Sequence of chain 1.A:
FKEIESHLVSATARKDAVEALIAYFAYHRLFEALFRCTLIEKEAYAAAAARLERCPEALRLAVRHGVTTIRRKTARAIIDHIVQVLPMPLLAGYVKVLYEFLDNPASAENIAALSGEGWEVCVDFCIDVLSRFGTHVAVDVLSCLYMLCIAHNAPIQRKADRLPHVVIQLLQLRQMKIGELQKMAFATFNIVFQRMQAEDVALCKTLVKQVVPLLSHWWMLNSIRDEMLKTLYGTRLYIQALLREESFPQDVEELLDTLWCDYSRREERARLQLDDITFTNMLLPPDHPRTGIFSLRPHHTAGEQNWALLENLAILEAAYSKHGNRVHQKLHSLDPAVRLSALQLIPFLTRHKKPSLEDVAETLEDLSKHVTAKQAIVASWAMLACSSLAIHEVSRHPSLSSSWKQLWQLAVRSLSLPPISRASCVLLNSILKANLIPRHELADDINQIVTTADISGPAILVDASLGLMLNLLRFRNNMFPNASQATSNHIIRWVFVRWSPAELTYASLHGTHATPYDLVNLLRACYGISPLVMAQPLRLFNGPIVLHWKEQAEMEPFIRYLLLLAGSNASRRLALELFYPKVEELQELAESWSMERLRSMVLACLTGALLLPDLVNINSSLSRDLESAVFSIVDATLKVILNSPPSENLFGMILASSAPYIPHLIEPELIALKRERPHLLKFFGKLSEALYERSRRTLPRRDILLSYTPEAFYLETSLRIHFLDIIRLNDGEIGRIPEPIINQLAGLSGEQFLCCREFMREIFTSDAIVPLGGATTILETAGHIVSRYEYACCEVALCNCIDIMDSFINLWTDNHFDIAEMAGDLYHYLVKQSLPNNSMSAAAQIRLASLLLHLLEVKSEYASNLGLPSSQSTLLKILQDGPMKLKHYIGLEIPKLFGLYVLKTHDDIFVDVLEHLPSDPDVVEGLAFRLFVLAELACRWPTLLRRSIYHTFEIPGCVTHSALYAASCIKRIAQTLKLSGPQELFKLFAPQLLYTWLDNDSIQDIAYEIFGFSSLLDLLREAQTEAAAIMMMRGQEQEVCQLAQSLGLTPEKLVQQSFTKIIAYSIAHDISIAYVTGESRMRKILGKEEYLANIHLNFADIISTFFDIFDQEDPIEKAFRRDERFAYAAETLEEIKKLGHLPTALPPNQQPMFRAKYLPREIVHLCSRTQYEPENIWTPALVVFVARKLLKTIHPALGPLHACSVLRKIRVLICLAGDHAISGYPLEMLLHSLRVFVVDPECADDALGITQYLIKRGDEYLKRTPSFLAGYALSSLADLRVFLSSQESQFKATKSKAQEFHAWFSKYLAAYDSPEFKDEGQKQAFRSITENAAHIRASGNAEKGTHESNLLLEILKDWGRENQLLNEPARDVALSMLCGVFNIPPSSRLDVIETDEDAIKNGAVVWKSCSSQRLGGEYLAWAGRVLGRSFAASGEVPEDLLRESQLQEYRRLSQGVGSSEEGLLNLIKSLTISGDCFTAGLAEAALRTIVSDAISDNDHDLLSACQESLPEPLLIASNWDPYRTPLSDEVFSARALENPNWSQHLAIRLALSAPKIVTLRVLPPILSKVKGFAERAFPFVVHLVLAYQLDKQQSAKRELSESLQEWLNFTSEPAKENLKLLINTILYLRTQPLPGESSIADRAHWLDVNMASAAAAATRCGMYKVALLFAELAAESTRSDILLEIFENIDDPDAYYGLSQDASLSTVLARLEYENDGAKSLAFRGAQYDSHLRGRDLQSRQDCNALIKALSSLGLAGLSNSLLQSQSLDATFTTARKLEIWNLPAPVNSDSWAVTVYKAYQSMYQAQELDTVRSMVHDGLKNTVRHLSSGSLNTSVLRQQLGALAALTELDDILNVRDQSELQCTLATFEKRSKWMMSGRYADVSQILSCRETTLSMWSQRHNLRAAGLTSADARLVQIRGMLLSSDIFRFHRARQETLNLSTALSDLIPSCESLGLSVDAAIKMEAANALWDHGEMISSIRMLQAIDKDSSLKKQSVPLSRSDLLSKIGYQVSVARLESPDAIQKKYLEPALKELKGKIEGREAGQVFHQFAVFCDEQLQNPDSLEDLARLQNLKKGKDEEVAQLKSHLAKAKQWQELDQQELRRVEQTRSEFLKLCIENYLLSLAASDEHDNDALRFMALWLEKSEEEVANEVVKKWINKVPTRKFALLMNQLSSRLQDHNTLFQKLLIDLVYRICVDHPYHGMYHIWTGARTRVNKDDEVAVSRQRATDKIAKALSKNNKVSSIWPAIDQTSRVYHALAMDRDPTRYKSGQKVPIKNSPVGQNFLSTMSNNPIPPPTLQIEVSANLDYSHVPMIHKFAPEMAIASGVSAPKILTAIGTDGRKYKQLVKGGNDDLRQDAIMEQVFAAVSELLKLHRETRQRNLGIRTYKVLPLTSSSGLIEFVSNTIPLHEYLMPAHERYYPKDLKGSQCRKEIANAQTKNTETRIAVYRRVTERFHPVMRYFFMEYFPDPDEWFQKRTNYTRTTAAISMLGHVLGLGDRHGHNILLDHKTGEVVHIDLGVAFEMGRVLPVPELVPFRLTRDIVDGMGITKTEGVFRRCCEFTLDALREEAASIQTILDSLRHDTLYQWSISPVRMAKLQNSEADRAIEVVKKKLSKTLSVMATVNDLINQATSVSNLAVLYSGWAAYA

Binding-site contacts:
Ligand atom C6 contacts residue GLU2662 of chain 1.A at 3.6 Å.
Ligand atom N1 contacts residue PHE2663 of chain 1.A at 3.7 Å.
Ligand atom C4 contacts residue PHE2663 of chain 1.A at 4.1 Å (hydrophobic).
Ligand atom O2' contacts residue PRO2669 of chain 1.A at 3.1 Å.
Ligand atom N9 contacts residue ILE2778 of chain 1.A at 4.1 Å.
Ligand atom O3A contacts residue MG1 of chain 1.C at 3.3 Å.
Ligand atom C4 contacts residue ILE2778 of chain 1.A at 4.1 Å (hydrophobic).
Ligand atom O1A contacts residue MG1 of chain 1.C at 4.2 Å.
Ligand atom N3 contacts residue PHE2663 of chain 1.A at 3.8 Å.
Ligand atom C5 contacts residue ILE2778 of chain 1.A at 3.7 Å (hydrophobic).
Ligand atom N6 contacts residue TYR2649 of chain 1.A at 3.8 Å.
Ligand atom N1 contacts residue VAL2664 of chain 1.A at 3.0 Å (h-bond).
Ligand atom O2A contacts residue MG1 of chain 1.C at 2.0 Å.
Ligand atom C6 contacts residue VAL2664 of chain 1.A at 3.9 Å (hydrophobic).
Ligand atom N7 contacts residue ILE2778 of chain 1.A at 3.7 Å.
Ligand atom N3 contacts residue LEU2767 of chain 1.A at 3.9 Å.
Ligand atom S1G contacts residue HIS2764 of chain 1.A at 4.1 Å.
Ligand atom O3' contacts residue GLU2672 of chain 1.A at 4.0 Å.
Ligand atom C8 contacts residue ILE2778 of chain 1.A at 3.9 Å (hydrophobic).
Ligand atom O1B contacts residue HIS2764 of chain 1.A at 3.1 Å.
Ligand atom O2' contacts residue LEU2767 of chain 1.A at 3.9 Å.
Ligand atom C2 contacts residue VAL2664 of chain 1.A at 3.7 Å (hydrophobic).
Ligand atom O2G contacts residue HIS2762 of chain 1.A at 3.7 Å.
Ligand atom C2' contacts residue HIS2764 of chain 1.A at 3.7 Å.
Ligand atom O2G contacts residue MG1 of chain 1.C at 3.8 Å.
Ligand atom O2' contacts residue HIS2764 of chain 1.A at 3.3 Å (h-bond).
Ligand atom N7 contacts residue LEU2608 of chain 1.A at 3.8 Å.
Ligand atom N6 contacts residue GLU2662 of chain 1.A at 2.6 Å (salt-bridge).
Ligand atom N6 contacts residue VAL2664 of chain 1.A at 4.0 Å.
Ligand atom N6 contacts residue ILE2661 of chain 1.A at 3.8 Å.
Ligand atom C2 contacts residue PHE2663 of chain 1.A at 4.1 Å (hydrophobic).
Ligand atom O2A contacts residue LYS2610 of chain 1.A at 4.0 Å.
Ligand atom N6 contacts residue PHE2663 of chain 1.A at 4.0 Å.
Ligand atom N1 contacts residue LEU2767 of chain 1.A at 3.7 Å.
Ligand atom O3' contacts residue PRO2669 of chain 1.A at 3.9 Å.
Ligand atom C2 contacts residue LEU2767 of chain 1.A at 3.6 Å (hydrophobic).
Ligand atom C8 contacts residue LEU2608 of chain 1.A at 3.9 Å (hydrophobic).
Ligand atom C6 contacts residue PHE2663 of chain 1.A at 4.0 Å (hydrophobic).
Ligand atom PA contacts residue MG1 of chain 1.C at 3.3 Å.
Ligand atom N1 contacts residue GLU2662 of chain 1.A at 3.8 Å.

This protein binds this small molecule.
Small molecule (SMILES): Nc1ncnc2c1ncn2[C@@H]1O[C@H](COP(=O)(O)OP(=O)(O)OP(O)(O)=S)[C@@H](O)[C@H]1O